Sequence of chain 1.A:
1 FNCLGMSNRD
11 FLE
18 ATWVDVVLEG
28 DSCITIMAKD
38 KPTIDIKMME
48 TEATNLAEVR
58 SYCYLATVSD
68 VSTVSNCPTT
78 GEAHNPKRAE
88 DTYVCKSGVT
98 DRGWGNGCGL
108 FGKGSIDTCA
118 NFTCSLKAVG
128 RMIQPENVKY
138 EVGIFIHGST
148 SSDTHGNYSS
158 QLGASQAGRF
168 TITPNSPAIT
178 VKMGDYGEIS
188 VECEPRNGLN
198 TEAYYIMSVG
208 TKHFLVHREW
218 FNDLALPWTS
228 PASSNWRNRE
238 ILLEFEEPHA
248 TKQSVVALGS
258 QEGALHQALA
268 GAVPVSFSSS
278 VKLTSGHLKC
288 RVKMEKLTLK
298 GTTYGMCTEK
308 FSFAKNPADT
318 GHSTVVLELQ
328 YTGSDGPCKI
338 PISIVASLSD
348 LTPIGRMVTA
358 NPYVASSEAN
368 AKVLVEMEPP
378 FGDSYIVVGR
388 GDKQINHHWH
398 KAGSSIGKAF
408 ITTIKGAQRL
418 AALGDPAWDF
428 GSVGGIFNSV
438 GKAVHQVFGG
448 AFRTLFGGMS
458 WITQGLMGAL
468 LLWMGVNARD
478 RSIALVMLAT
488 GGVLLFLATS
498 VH

The protein below binds the small molecule below.
Small molecule (SMILES): CC(=O)N[C@@H]1[C@@H](O)[C@H](O)[C@@H](CO)O[C@H]1O

Binding-site contacts:
Ligand atom O5 contacts residue ASN154 of chain 1.A at 2.4 Å (h-bond).
Ligand atom C3 contacts residue ASN154 of chain 1.A at 3.8 Å.
Ligand atom N2 contacts residue ASN154 of chain 1.A at 2.9 Å (h-bond).
Ligand atom C1 contacts residue SER156 of chain 1.A at 4.3 Å.
Ligand atom C4 contacts residue ASN154 of chain 1.A at 4.2 Å.
Ligand atom C5 contacts residue ASN154 of chain 1.A at 3.7 Å.
Ligand atom O7 contacts residue ASN154 of chain 1.A at 3.8 Å.
Ligand atom C2 contacts residue ASN154 of chain 1.A at 2.5 Å.
Ligand atom C7 contacts residue ASN154 of chain 1.A at 3.5 Å.
Ligand atom C1 contacts residue ASN154 of chain 1.A at 1.4 Å.
Ligand atom C8 contacts residue ASN154 of chain 1.A at 4.2 Å.